A protein and the small-molecule ligand that binds it are described below.
Small molecule (SMILES): O=c1ccn([C@@H]2O[C@H](CO[P](=O)(O)O[P](=O)(O)O[C@H]3O[C@H](CO)[C@H](O)[C@H](O)[C@H]3O)[C@@H](O)[C@H]2O)c(=O)[nH]1

Binding-site contacts:
Ligand atom O2' contacts residue TYR452 of chain 1.F at 3.0 Å (h-bond).
Ligand atom C2D contacts residue TYR161 of chain 1.F at 3.8 Å (hydrophobic).
Ligand atom O3D contacts residue TYR161 of chain 1.F at 3.8 Å.
Ligand atom C1' contacts residue FAD1 of chain 1.S at 3.5 Å.
Ligand atom C4' contacts residue ASN206 of chain 1.F at 3.4 Å.
Ligand atom C3D contacts residue ASN162 of chain 1.F at 3.2 Å.
Ligand atom O2D contacts residue MET158 of chain 1.F at 2.9 Å (h-bond).
Ligand atom O2A contacts residue TYR452 of chain 1.F at 3.2 Å (h-bond).
Ligand atom C5 contacts residue TYR103 of chain 1.F at 3.6 Å (hydrophobic).
Ligand atom C6 contacts residue MET158 of chain 1.F at 3.3 Å (hydrophobic).
Ligand atom O6' contacts residue VAL63 of chain 1.F at 3.0 Å.
Ligand atom C2 contacts residue VAL182 of chain 1.F at 3.0 Å (hydrophobic).
Ligand atom N3 contacts residue ARG181 of chain 1.F at 2.9 Å (salt-bridge).
Ligand atom O4 contacts residue TYR103 of chain 1.F at 2.5 Å.
Ligand atom O2 contacts residue ARG181 of chain 1.F at 3.2 Å.
Ligand atom C2D contacts residue ASN162 of chain 1.F at 3.4 Å.
Ligand atom C3D contacts residue TYR161 of chain 1.F at 3.6 Å (hydrophobic).
Ligand atom O6' contacts residue FAD1 of chain 1.S at 3.4 Å (h-bond).
Ligand atom O4 contacts residue TYR316 of chain 1.F at 3.7 Å.
Ligand atom O1B contacts residue TYR325 of chain 1.F at 3.6 Å.
Ligand atom C1D contacts residue VAL182 of chain 1.F at 3.5 Å (hydrophobic).
Ligand atom O3D contacts residue TRP166 of chain 1.F at 3.7 Å.
Ligand atom O3' contacts residue ASN206 of chain 1.F at 2.8 Å (h-bond).
Ligand atom N3 contacts residue VAL182 of chain 1.F at 3.6 Å.
Ligand atom O3A contacts residue TYR161 of chain 1.F at 3.4 Å (h-bond).
Ligand atom O2D contacts residue ASN162 of chain 1.F at 2.4 Å (h-bond).
Ligand atom C3' contacts residue ASN206 of chain 1.F at 3.5 Å.
Ligand atom N1 contacts residue VAL182 of chain 1.F at 3.2 Å.
Ligand atom O4' contacts residue TRP314 of chain 1.F at 3.6 Å.
Ligand atom C2' contacts residue FAD1 of chain 1.S at 3.0 Å.
Ligand atom O1B contacts residue GLU372 of chain 1.F at 3.5 Å (salt-bridge).
Ligand atom C2 contacts residue ARG181 of chain 1.F at 3.5 Å.
Ligand atom O4' contacts residue ASN206 of chain 1.F at 3.0 Å (h-bond).
Ligand atom C4 contacts residue TYR103 of chain 1.F at 3.3 Å (hydrophobic).
Ligand atom O5' contacts residue FAD1 of chain 1.S at 3.6 Å.
Ligand atom O3D contacts residue ASN162 of chain 1.F at 2.1 Å (h-bond).
Ligand atom O2B contacts residue TYR418 of chain 1.F at 2.7 Å (h-bond).
Ligand atom O2' contacts residue FAD1 of chain 1.S at 3.5 Å (h-bond).
Ligand atom O2 contacts residue VAL182 of chain 1.F at 3.1 Å.
Ligand atom C6' contacts residue FAD1 of chain 1.S at 3.3 Å.

Sequence of chain 1.F:
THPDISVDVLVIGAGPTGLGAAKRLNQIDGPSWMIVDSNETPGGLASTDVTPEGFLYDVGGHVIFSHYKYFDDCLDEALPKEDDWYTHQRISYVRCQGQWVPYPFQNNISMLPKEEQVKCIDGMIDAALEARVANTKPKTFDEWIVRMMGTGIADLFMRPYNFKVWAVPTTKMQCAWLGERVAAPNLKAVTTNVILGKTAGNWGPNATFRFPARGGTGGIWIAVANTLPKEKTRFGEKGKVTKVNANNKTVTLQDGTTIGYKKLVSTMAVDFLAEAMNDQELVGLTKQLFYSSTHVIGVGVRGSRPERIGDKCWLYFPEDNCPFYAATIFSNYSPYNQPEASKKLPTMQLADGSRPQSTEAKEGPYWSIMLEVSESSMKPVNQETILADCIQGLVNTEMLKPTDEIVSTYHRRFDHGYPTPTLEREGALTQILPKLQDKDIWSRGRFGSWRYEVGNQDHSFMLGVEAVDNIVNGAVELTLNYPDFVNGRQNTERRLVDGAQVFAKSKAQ